Binding-site contacts:
Ligand atom CD2 contacts residue PHE67 of chain 1.A at 3.9 Å (hydrophobic).
Ligand atom N contacts residue LYS62 of chain 1.A at 3.5 Å (salt-bridge).
Ligand atom CD2 contacts residue GLN75 of chain 1.A at 3.5 Å.
Ligand atom CD2 contacts residue LEU79 of chain 1.A at 3.9 Å (hydrophobic).
Ligand atom CD2 contacts residue MET243 of chain 1.A at 3.7 Å (hydrophobic).
Ligand atom CD2 contacts residue VAL76 of chain 1.A at 3.6 Å (hydrophobic).
Ligand atom CB contacts residue GLU242 of chain 1.A at 3.9 Å.
Ligand atom CD1 contacts residue GLN75 of chain 1.A at 3.9 Å.
Ligand atom CA contacts residue LYS62 of chain 1.A at 3.7 Å.
Ligand atom CA contacts residue GLU242 of chain 1.A at 3.8 Å.
Ligand atom CD1 contacts residue ILE58 of chain 1.A at 3.7 Å (hydrophobic).
Ligand atom CG1 contacts residue GLU242 of chain 1.A at 3.8 Å.
Ligand atom C contacts residue LYS62 of chain 1.A at 3.7 Å.
Ligand atom CD2 contacts residue LEU72 of chain 1.A at 3.8 Å (hydrophobic).
Ligand atom C contacts residue GLU242 of chain 1.A at 3.3 Å.
Ligand atom CD1 contacts residue ASP238 of chain 1.A at 3.6 Å.
Ligand atom CA contacts residue GLU242 of chain 1.A at 3.8 Å.
Ligand atom NE2 contacts residue LEU72 of chain 1.A at 3.2 Å.
Ligand atom CB contacts residue ILE58 of chain 1.A at 3.8 Å (hydrophobic).
Ligand atom CG contacts residue LEU72 of chain 1.A at 3.5 Å (hydrophobic).
Ligand atom N contacts residue GLU242 of chain 1.A at 2.9 Å (salt-bridge).
Ligand atom CD1 contacts residue MET243 of chain 1.A at 3.6 Å (hydrophobic).
Ligand atom CG2 contacts residue LEU239 of chain 1.A at 4.0 Å (hydrophobic).
Ligand atom CB contacts residue LYS62 of chain 1.A at 3.7 Å.
Ligand atom CD contacts residue LEU72 of chain 1.A at 3.5 Å (hydrophobic).
Ligand atom N contacts residue GLU242 of chain 1.A at 3.0 Å (salt-bridge).
Ligand atom O contacts residue LYS62 of chain 1.A at 2.9 Å (salt-bridge).
Ligand atom CD1 contacts residue VAL76 of chain 1.A at 3.8 Å (hydrophobic).
Ligand atom CD1 contacts residue LEU239 of chain 1.A at 3.7 Å (hydrophobic).
Ligand atom CB contacts residue GLU242 of chain 1.A at 3.4 Å.
Ligand atom CA contacts residue GLU242 of chain 1.A at 3.4 Å.
Ligand atom CD1 contacts residue LEU79 of chain 1.A at 3.8 Å (hydrophobic).
Ligand atom C contacts residue GLU242 of chain 1.A at 3.9 Å.
Ligand atom CD2 contacts residue GLU80 of chain 1.A at 3.7 Å.
Ligand atom N contacts residue GLU242 of chain 1.A at 3.3 Å (salt-bridge).
Ligand atom CA contacts residue LYS62 of chain 1.A at 3.7 Å.
Ligand atom CE1 contacts residue LEU72 of chain 1.A at 3.4 Å (hydrophobic).
Ligand atom NE2 contacts residue LEU72 of chain 1.A at 3.3 Å.
Ligand atom CD2 contacts residue ILE58 of chain 1.A at 3.7 Å (hydrophobic).
Ligand atom CB contacts residue LEU72 of chain 1.A at 3.7 Å (hydrophobic).

A small-molecule ligand and the protein it binds are described below.
Small molecule (SMILES): CC[C@H](C)[C@H](NC(=O)[C@H](C)N)C(=O)N[C@@H](CC(C)C)C(=O)N[C@@H](CC1=NC=NC1)C(=O)N[C@@H](C)C(=O)N[C@@H](CC(C)C)C(=O)N[C@@H](CC(C)C)C(=O)N[C@@H](CCC(N)=O)C(=O)N[C@H](C=O)CC(=O)O

Sequence of chain 1.A:
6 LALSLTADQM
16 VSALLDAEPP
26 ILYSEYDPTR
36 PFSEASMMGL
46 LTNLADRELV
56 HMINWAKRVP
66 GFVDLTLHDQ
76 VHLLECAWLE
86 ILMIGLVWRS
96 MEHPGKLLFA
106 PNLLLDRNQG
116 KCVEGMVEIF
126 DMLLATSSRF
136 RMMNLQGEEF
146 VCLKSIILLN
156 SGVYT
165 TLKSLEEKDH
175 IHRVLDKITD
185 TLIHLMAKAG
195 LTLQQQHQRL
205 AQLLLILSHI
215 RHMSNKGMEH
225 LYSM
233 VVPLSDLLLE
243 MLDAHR